The protein below binds the small molecule below.
Small molecule (SMILES): CC(=O)N[C@H]1[C@H](O[C@H]2[C@H](O)[C@@H](NC(C)=O)CO[C@@H]2CO)O[C@H](CO)[C@@H](O)[C@@H]1O

Binding-site contacts:
Ligand atom N2 contacts residue ASN243 of chain 1.E at 2.7 Å (h-bond).
Ligand atom C8 contacts residue THR242 of chain 1.E at 4.4 Å.
Ligand atom C7 contacts residue ASN243 of chain 1.E at 3.1 Å.
Ligand atom C3 contacts residue ASN243 of chain 1.E at 3.7 Å.
Ligand atom C5 contacts residue ASN243 of chain 1.E at 3.7 Å.
Ligand atom O7 contacts residue ASN243 of chain 1.E at 3.6 Å.
Ligand atom O5 contacts residue ASN243 of chain 1.E at 2.4 Å (h-bond).
Ligand atom C1 contacts residue LYS231 of chain 1.E at 4.5 Å.
Ligand atom O7 contacts residue THR242 of chain 1.E at 4.4 Å.
Ligand atom C8 contacts residue HIS87 of chain 1.E at 3.7 Å.
Ligand atom N2 contacts residue LYS231 of chain 1.E at 4.2 Å.
Ligand atom O3 contacts residue HIS87 of chain 1.E at 3.3 Å.
Ligand atom C2 contacts residue ASN243 of chain 1.E at 2.5 Å.
Ligand atom C8 contacts residue ASN243 of chain 1.E at 3.4 Å.
Ligand atom C8 contacts residue VAL244 of chain 1.E at 3.5 Å (hydrophobic).
Ligand atom N2 contacts residue HIS87 of chain 1.E at 3.6 Å.
Ligand atom C3 contacts residue HIS87 of chain 1.E at 4.0 Å.
Ligand atom C2 contacts residue HIS87 of chain 1.E at 4.5 Å.
Ligand atom C1 contacts residue ASN243 of chain 1.E at 1.5 Å.
Ligand atom C4 contacts residue ASN243 of chain 1.E at 4.3 Å.
Ligand atom C7 contacts residue HIS87 of chain 1.E at 4.0 Å.

Sequence of chain 1.E:
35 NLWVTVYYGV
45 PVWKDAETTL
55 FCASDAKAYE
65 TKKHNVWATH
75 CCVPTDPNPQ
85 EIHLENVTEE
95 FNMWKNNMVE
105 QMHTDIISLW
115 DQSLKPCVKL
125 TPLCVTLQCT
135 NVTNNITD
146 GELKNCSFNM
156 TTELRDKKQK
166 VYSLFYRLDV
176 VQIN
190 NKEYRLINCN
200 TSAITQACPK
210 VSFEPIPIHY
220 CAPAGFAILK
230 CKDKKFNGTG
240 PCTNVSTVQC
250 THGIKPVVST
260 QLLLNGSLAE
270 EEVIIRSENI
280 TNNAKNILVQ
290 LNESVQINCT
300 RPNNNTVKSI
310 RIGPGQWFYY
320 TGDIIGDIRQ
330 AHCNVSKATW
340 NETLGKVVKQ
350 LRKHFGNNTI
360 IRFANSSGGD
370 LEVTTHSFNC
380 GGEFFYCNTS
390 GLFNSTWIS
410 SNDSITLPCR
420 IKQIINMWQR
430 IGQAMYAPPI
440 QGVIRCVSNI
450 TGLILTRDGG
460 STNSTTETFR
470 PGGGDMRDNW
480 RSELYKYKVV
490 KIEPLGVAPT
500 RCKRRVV